Binding-site contacts:
Ligand atom C5 contacts residue PHE278 of chain 2.A at 4.2 Å (hydrophobic).
Ligand atom C3 contacts residue PRO281 of chain 2.A at 4.3 Å (hydrophobic).
Ligand atom O4 contacts residue PHE278 of chain 2.A at 3.7 Å.
Ligand atom C2 contacts residue PRO281 of chain 2.A at 4.4 Å (hydrophobic).
Ligand atom O6 contacts residue ASN245 of chain 2.A at 4.2 Å.
Ligand atom O2 contacts residue PRO281 of chain 2.A at 3.8 Å.
Ligand atom O3 contacts residue PHE278 of chain 2.A at 3.3 Å (h-bond).
Ligand atom O3 contacts residue VAL280 of chain 2.A at 3.7 Å.
Ligand atom O3 contacts residue PRO281 of chain 2.A at 4.0 Å.
Ligand atom C5 contacts residue PRO281 of chain 2.A at 4.2 Å (hydrophobic).
Ligand atom O4 contacts residue LEU249 of chain 2.A at 4.3 Å.
Ligand atom O5 contacts residue ASN245 of chain 2.A at 3.0 Å (h-bond).
Ligand atom C6 contacts residue LYS248 of chain 2.A at 4.4 Å.
Ligand atom C6 contacts residue LEU249 of chain 2.A at 3.9 Å (hydrophobic).
Ligand atom C7 contacts residue PRO281 of chain 2.A at 3.8 Å (hydrophobic).
Ligand atom C5 contacts residue ASN241 of chain 2.A at 3.6 Å.
Ligand atom O7 contacts residue ASN241 of chain 2.A at 3.9 Å.
Ligand atom C8 contacts residue PRO281 of chain 2.A at 3.4 Å (hydrophobic).
Ligand atom N2 contacts residue ASN241 of chain 2.A at 3.1 Å (h-bond).
Ligand atom C7 contacts residue ASN241 of chain 2.A at 3.9 Å.
Ligand atom C3 contacts residue VAL280 of chain 2.A at 4.3 Å (hydrophobic).
Ligand atom C1 contacts residue ASN245 of chain 2.A at 4.0 Å.
Ligand atom C5 contacts residue ASN245 of chain 2.A at 3.9 Å.
Ligand atom O3 contacts residue PRO281 of chain 2.A at 3.8 Å.
Ligand atom C6 contacts residue ASN245 of chain 2.A at 3.4 Å.
Ligand atom O5 contacts residue ASN245 of chain 2.A at 4.0 Å.
Ligand atom C8 contacts residue TYR282 of chain 2.A at 4.2 Å (hydrophobic).
Ligand atom O5 contacts residue ASN241 of chain 2.A at 2.3 Å (h-bond).
Ligand atom C6 contacts residue ASN245 of chain 2.A at 3.7 Å.
Ligand atom C4 contacts residue PHE278 of chain 2.A at 3.1 Å (hydrophobic).
Ligand atom C5 contacts residue ASN245 of chain 2.A at 3.7 Å.
Ligand atom C4 contacts residue ASN241 of chain 2.A at 4.3 Å.
Ligand atom C2 contacts residue ASN241 of chain 2.A at 2.5 Å.
Ligand atom C3 contacts residue PHE278 of chain 2.A at 3.3 Å (hydrophobic).
Ligand atom O7 contacts residue PRO281 of chain 2.A at 3.5 Å.
Ligand atom C3 contacts residue ASN241 of chain 2.A at 3.9 Å.
Ligand atom C1 contacts residue ASN241 of chain 2.A at 1.5 Å.
Ligand atom C1 contacts residue ASN245 of chain 2.A at 4.0 Å.
Ligand atom O5 contacts residue PRO281 of chain 2.A at 4.3 Å.

A protein and the small-molecule ligand that binds it are described below.
Small molecule (SMILES): CC(=O)N[C@H]1[C@H](O[C@H]2[C@H](O)[C@@H](NC(C)=O)CO[C@@H]2CO[C@H]2O[C@@H](C)[C@@H](O)[C@@H](O)[C@@H]2O)O[C@H](CO)[C@@H](O)[C@@H]1O

Sequence of chain 2.A:
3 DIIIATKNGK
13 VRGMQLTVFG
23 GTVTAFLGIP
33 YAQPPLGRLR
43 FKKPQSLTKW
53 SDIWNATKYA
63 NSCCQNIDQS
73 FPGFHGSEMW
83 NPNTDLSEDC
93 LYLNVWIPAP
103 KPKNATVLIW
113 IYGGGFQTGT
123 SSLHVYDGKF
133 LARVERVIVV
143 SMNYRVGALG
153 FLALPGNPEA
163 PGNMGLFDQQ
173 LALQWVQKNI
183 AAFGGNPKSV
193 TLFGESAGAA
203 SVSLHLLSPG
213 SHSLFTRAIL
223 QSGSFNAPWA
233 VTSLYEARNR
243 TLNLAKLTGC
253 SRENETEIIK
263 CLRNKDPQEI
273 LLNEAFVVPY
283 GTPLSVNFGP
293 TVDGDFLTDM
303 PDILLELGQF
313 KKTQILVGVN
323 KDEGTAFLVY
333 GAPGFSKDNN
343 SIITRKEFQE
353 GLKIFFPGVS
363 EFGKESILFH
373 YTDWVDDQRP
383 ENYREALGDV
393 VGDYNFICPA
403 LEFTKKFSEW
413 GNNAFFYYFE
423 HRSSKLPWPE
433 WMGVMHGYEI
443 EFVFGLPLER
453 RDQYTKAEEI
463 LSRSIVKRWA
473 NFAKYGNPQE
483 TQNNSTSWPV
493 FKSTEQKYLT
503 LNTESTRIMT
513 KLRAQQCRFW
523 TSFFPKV